This protein binds this small molecule.
Small molecule (SMILES): O=C(O)c1ccc(-c2oc3c(Cl)cc(Cl)cc3c(=O)c2O)cc1

Sequence of chain 1.A:
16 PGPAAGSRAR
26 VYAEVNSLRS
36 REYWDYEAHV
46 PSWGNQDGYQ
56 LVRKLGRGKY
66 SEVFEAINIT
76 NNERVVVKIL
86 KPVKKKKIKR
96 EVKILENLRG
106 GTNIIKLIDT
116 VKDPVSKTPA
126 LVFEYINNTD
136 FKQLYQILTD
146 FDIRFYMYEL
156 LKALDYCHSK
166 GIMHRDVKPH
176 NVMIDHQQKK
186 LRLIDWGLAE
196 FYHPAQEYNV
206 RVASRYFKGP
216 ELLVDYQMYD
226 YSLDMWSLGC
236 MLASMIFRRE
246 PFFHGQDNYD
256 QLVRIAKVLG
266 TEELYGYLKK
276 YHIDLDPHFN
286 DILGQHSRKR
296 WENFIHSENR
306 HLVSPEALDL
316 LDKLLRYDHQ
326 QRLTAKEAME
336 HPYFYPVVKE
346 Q

Binding-site contacts:
Ligand atom C12 contacts residue ILE131 of chain 1.A at 3.1 Å (hydrophobic).
Ligand atom O02 contacts residue ILE131 of chain 1.A at 2.6 Å (h-bond).
Ligand atom C23 contacts residue MET178 of chain 1.A at 3.5 Å (hydrophobic).
Ligand atom C20 contacts residue VAL81 of chain 1.A at 3.9 Å (hydrophobic).
Ligand atom C14 contacts residue LYS83 of chain 1.A at 3.4 Å.
Ligand atom C21 contacts residue VAL81 of chain 1.A at 3.4 Å (hydrophobic).
Ligand atom C23 contacts residue LEU60 of chain 1.A at 3.9 Å (hydrophobic).
Ligand atom C17 contacts residue MET178 of chain 1.A at 3.8 Å (hydrophobic).
Ligand atom C21 contacts residue ILE131 of chain 1.A at 3.7 Å (hydrophobic).
Ligand atom O04 contacts residue PHE128 of chain 1.A at 3.8 Å.
Ligand atom CL5 contacts residue ASN133 of chain 1.A at 3.9 Å.
Ligand atom C12 contacts residue TYR130 of chain 1.A at 3.8 Å (hydrophobic).
Ligand atom O03 contacts residue LYS83 of chain 1.A at 2.7 Å (salt-bridge).
Ligand atom C11 contacts residue LEU60 of chain 1.A at 3.8 Å (hydrophobic).
Ligand atom O03 contacts residue ASP190 of chain 1.A at 3.7 Å.
Ligand atom O02 contacts residue GLU129 of chain 1.A at 3.3 Å (salt-bridge).
Ligand atom C14 contacts residue ASP190 of chain 1.A at 3.4 Å.
Ligand atom C07 contacts residue VAL68 of chain 1.A at 3.8 Å (hydrophobic).
Ligand atom C08 contacts residue ILE189 of chain 1.A at 3.7 Å (hydrophobic).
Ligand atom C09 contacts residue ILE189 of chain 1.A at 3.6 Å (hydrophobic).
Ligand atom C08 contacts residue PHE128 of chain 1.A at 3.6 Å (hydrophobic).
Ligand atom O01 contacts residue ASP190 of chain 1.A at 3.0 Å (salt-bridge).
Ligand atom CL6 contacts residue LEU60 of chain 1.A at 3.9 Å.
Ligand atom C19 contacts residue VAL81 of chain 1.A at 3.6 Å (hydrophobic).
Ligand atom C07 contacts residue ILE189 of chain 1.A at 3.7 Å (hydrophobic).
Ligand atom O01 contacts residue PHE128 of chain 1.A at 3.5 Å.
Ligand atom C18 contacts residue ILE189 of chain 1.A at 3.9 Å (hydrophobic).
Ligand atom CL5 contacts residue TYR130 of chain 1.A at 3.5 Å.
Ligand atom O04 contacts residue VAL81 of chain 1.A at 3.8 Å.
Ligand atom C15 contacts residue ILE131 of chain 1.A at 3.8 Å (hydrophobic).
Ligand atom O13 contacts residue MET178 of chain 1.A at 3.6 Å.
Ligand atom O04 contacts residue ILE110 of chain 1.A at 3.6 Å.
Ligand atom O02 contacts residue TYR130 of chain 1.A at 3.1 Å.
Ligand atom O02 contacts residue VAL81 of chain 1.A at 3.5 Å.
Ligand atom C22 contacts residue ILE131 of chain 1.A at 3.9 Å (hydrophobic).
Ligand atom O01 contacts residue LYS83 of chain 1.A at 3.5 Å (salt-bridge).
Ligand atom O04 contacts residue GLU129 of chain 1.A at 2.8 Å (salt-bridge).
Ligand atom C17 contacts residue LEU60 of chain 1.A at 3.8 Å (hydrophobic).
Ligand atom C10 contacts residue ILE189 of chain 1.A at 3.7 Å (hydrophobic).
Ligand atom C19 contacts residue GLU129 of chain 1.A at 3.9 Å.